A small-molecule ligand and the protein it binds are described below.
Small molecule (SMILES): CC(=O)N[C@H]1[C@H](O[C@@H]2[C@H](O[C@]3(C(=O)O)C[C@H](O)[C@@H](NC(C)=O)[C@H]([C@H](O)[C@H](O)CO)O3)[C@@H](O)[C@H](O[C@H]3[C@H](O)[C@@H](O)[C@H](O)O[C@@H]3CO)O[C@@H]2CO)O[C@H](CO)[C@H](O)[C@@H]1O[C@@H]1O[C@H](CO)[C@H](O)[C@H](O[C@]2(C(=O)O)C[C@H](O)[C@@H](NC(C)=O)[C@H]([C@H](O)[C@H](O)CO)O2)[C@H]1O

Binding-site contacts:
Ligand atom C4 contacts residue ILE387 of chain 1.A at 3.4 Å (hydrophobic).
Ligand atom C1 contacts residue GLY424 of chain 1.A at 3.2 Å.
Ligand atom O6 contacts residue TRP409 of chain 1.A at 3.5 Å.
Ligand atom C6 contacts residue ASN422 of chain 1.A at 3.7 Å.
Ligand atom O4 contacts residue HIS388 of chain 1.A at 2.9 Å (h-bond).
Ligand atom N5 contacts residue ASN422 of chain 1.A at 3.1 Å (h-bond).
Ligand atom O5 contacts residue GLU337 of chain 1.A at 3.4 Å (salt-bridge).
Ligand atom C1 contacts residue TYR410 of chain 1.A at 3.4 Å (hydrophobic).
Ligand atom C6 contacts residue GLU337 of chain 1.A at 3.8 Å.
Ligand atom O8 contacts residue TRP409 of chain 1.A at 2.9 Å (h-bond).
Ligand atom C4 contacts residue GLU337 of chain 1.A at 3.2 Å.
Ligand atom O4 contacts residue GLU337 of chain 1.A at 2.5 Å (salt-bridge).
Ligand atom C6 contacts residue HIS388 of chain 1.A at 3.6 Å.
Ligand atom O5 contacts residue HIS388 of chain 1.A at 3.3 Å (h-bond).
Ligand atom O6 contacts residue GLU337 of chain 1.A at 2.6 Å (salt-bridge).
Ligand atom C6 contacts residue TRP409 of chain 1.A at 3.6 Å (hydrophobic).
Ligand atom O1B contacts residue ILE387 of chain 1.A at 3.7 Å.
Ligand atom C4 contacts residue GLY251 of chain 1.A at 3.3 Å.
Ligand atom C5 contacts residue TRP409 of chain 1.A at 3.5 Å (hydrophobic).
Ligand atom O9 contacts residue ASN420 of chain 1.A at 2.9 Å (h-bond).
Ligand atom O6 contacts residue TRP409 of chain 1.A at 3.3 Å.
Ligand atom O6 contacts residue SER407 of chain 1.A at 2.5 Å (h-bond).
Ligand atom O4 contacts residue HIS388 of chain 1.A at 3.4 Å.
Ligand atom O1B contacts residue GLY424 of chain 1.A at 3.0 Å.
Ligand atom O1A contacts residue LEU423 of chain 1.A at 3.6 Å.
Ligand atom O1B contacts residue TYR410 of chain 1.A at 2.4 Å (h-bond).
Ligand atom O1A contacts residue GLY424 of chain 1.A at 2.9 Å (h-bond).
Ligand atom N5 contacts residue GLY251 of chain 1.A at 3.0 Å (h-bond).
Ligand atom C6 contacts residue SER407 of chain 1.A at 3.5 Å.
Ligand atom O10 contacts residue GLY251 of chain 1.A at 3.1 Å (h-bond).
Ligand atom O4 contacts residue ILE387 of chain 1.A at 2.7 Å (h-bond).
Ligand atom C10 contacts residue GLY251 of chain 1.A at 3.1 Å.
Ligand atom O8 contacts residue LEU423 of chain 1.A at 3.4 Å.
Ligand atom C4 contacts residue TYR410 of chain 1.A at 3.6 Å (hydrophobic).
Ligand atom C5 contacts residue HIS388 of chain 1.A at 3.8 Å.
Ligand atom C6 contacts residue GLU337 of chain 1.A at 3.3 Å.
Ligand atom O4 contacts residue GLY251 of chain 1.A at 2.7 Å (h-bond).
Ligand atom O1A contacts residue TYR410 of chain 1.A at 3.5 Å.
Ligand atom C5 contacts residue GLY251 of chain 1.A at 3.7 Å.
Ligand atom C5 contacts residue TRP409 of chain 1.A at 3.5 Å (hydrophobic).

Sequence of chain 1.A:
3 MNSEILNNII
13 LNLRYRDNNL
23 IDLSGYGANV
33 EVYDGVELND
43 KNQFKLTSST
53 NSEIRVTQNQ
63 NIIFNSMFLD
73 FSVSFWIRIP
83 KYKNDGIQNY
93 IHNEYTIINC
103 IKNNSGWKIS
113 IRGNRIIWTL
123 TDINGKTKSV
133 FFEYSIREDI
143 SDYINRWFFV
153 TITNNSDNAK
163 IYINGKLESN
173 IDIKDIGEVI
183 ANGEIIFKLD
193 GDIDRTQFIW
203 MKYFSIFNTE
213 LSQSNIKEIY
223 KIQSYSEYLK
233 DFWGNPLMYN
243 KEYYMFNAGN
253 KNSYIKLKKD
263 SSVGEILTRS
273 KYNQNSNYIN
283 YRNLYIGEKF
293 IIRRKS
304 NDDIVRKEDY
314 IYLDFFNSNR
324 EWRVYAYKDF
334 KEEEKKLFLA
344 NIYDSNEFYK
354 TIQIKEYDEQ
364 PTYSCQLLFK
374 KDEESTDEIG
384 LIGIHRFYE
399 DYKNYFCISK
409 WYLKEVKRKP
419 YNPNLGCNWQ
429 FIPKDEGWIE